Sequence of chain 1.B:
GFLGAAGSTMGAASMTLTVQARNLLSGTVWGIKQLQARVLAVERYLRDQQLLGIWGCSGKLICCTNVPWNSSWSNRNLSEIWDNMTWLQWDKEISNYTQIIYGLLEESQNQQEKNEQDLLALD

Binding-site contacts:
Ligand atom N2 contacts residue ASN100 of chain 1.B at 2.9 Å (h-bond).
Ligand atom O6 contacts residue SER102 of chain 1.B at 4.0 Å.
Ligand atom C5 contacts residue ASN100 of chain 1.B at 3.7 Å.
Ligand atom C3 contacts residue ASN100 of chain 1.B at 3.8 Å.
Ligand atom C1 contacts residue ASN100 of chain 1.B at 1.4 Å.
Ligand atom C6 contacts residue SER102 of chain 1.B at 3.2 Å.
Ligand atom C7 contacts residue ASN100 of chain 1.B at 3.5 Å.
Ligand atom C2 contacts residue ASN100 of chain 1.B at 2.5 Å.
Ligand atom C4 contacts residue ASN100 of chain 1.B at 4.2 Å.
Ligand atom O5 contacts residue ASN100 of chain 1.B at 2.4 Å (h-bond).
Ligand atom O5 contacts residue SER102 of chain 1.B at 2.8 Å (h-bond).
Ligand atom C5 contacts residue SER102 of chain 1.B at 3.4 Å.
Ligand atom C1 contacts residue SER102 of chain 1.B at 3.7 Å.
Ligand atom O7 contacts residue ASN100 of chain 1.B at 3.8 Å.

A small-molecule ligand and the protein it binds are described below.
Small molecule (SMILES): CC(=O)N[C@@H]1[C@@H](O)[C@H](O)[C@@H](CO)O[C@H]1O